Sequence of chain 3.A:
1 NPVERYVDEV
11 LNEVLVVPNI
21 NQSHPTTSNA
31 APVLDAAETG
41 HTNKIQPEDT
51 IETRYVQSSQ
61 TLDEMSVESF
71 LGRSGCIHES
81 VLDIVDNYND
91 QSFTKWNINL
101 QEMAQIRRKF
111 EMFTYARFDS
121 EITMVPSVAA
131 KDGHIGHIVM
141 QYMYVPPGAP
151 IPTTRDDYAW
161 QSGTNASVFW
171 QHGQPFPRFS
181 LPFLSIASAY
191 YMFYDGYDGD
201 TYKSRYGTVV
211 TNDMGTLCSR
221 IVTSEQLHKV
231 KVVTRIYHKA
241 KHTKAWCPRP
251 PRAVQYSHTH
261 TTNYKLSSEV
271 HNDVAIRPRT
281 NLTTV

Binding-site contacts:
Ligand atom N4A contacts residue TYR144 of chain 3.A at 3.7 Å.
Ligand atom N2 contacts residue LEU100 of chain 3.A at 3.8 Å.
Ligand atom C1B contacts residue LEU181 of chain 3.A at 4.0 Å (hydrophobic).
Ligand atom C2A contacts residue PHE179 of chain 3.A at 3.5 Å (hydrophobic).
Ligand atom CM4 contacts residue ALA166 of chain 3.A at 3.1 Å (hydrophobic).
Ligand atom N1A contacts residue PHE179 of chain 3.A at 3.3 Å.
Ligand atom C5B contacts residue TYR144 of chain 3.A at 3.8 Å (hydrophobic).
Ligand atom C2B contacts residue ILE122 of chain 3.A at 4.0 Å (hydrophobic).
Ligand atom O1B contacts residue ILE98 of chain 3.A at 3.2 Å.
Ligand atom N4A contacts residue PHE179 of chain 3.A at 3.5 Å.
Ligand atom C3 contacts residue LEU100 of chain 3.A at 3.8 Å (hydrophobic).
Ligand atom N3A contacts residue TYR144 of chain 3.A at 3.2 Å.
Ligand atom CM4 contacts residue TYR142 of chain 3.A at 3.7 Å (hydrophobic).
Ligand atom C6B contacts residue LEU181 of chain 3.A at 3.5 Å (hydrophobic).
Ligand atom N5A contacts residue PHE179 of chain 3.A at 3.3 Å.
Ligand atom CM4 contacts residue VAL168 of chain 3.A at 3.9 Å (hydrophobic).
Ligand atom CM6 contacts residue LEU181 of chain 3.A at 3.8 Å (hydrophobic).
Ligand atom N1A contacts residue LEU217 of chain 3.A at 3.3 Å.
Ligand atom C4 contacts residue MET214 of chain 3.A at 3.7 Å (hydrophobic).
Ligand atom CM2 contacts residue ILE122 of chain 3.A at 3.8 Å (hydrophobic).
Ligand atom CM3 contacts residue TYR190 of chain 3.A at 3.6 Å (hydrophobic).
Ligand atom N5A contacts residue MET124 of chain 3.A at 3.9 Å.
Ligand atom CM6 contacts residue LEU184 of chain 3.A at 3.7 Å (hydrophobic).
Ligand atom C5B contacts residue LEU181 of chain 3.A at 3.6 Å (hydrophobic).
Ligand atom C4 contacts residue LEU100 of chain 3.A at 3.9 Å (hydrophobic).
Ligand atom C2A contacts residue LEU217 of chain 3.A at 4.0 Å (hydrophobic).
Ligand atom N5A contacts residue LEU217 of chain 3.A at 3.6 Å.
Ligand atom O1 contacts residue LEU100 of chain 3.A at 3.7 Å.
Ligand atom C4 contacts residue TYR190 of chain 3.A at 3.7 Å (hydrophobic).
Ligand atom C1B contacts residue ILE98 of chain 3.A at 3.7 Å (hydrophobic).
Ligand atom N3A contacts residue PHE179 of chain 3.A at 3.7 Å.
Ligand atom N2 contacts residue MET214 of chain 3.A at 3.8 Å.
Ligand atom CM6 contacts residue TYR144 of chain 3.A at 3.7 Å (hydrophobic).
Ligand atom O1 contacts residue MET214 of chain 3.A at 3.2 Å.
Ligand atom C6B contacts residue ILE98 of chain 3.A at 3.8 Å (hydrophobic).
Ligand atom N1A contacts residue MET124 of chain 3.A at 3.6 Å.
Ligand atom CM2 contacts residue ILE77 of chain 3.A at 3.8 Å (hydrophobic).
Ligand atom C5 contacts residue MET214 of chain 3.A at 3.4 Å (hydrophobic).
Ligand atom CM4 contacts residue TYR144 of chain 3.A at 3.8 Å (hydrophobic).
Ligand atom C1C contacts residue MET214 of chain 3.A at 3.2 Å (hydrophobic).

The small molecule below binds the protein below.
Small molecule (SMILES): Cc1cc(CCCOc2c(C)cc(-c3nnn(C)n3)cc2C)on1